The small molecule below binds the protein below.
Small molecule (SMILES): CC(=O)N[C@@H]1[C@@H](O)[C@H](O)[C@@H](CO)O[C@H]1O

Sequence of chain 3.A:
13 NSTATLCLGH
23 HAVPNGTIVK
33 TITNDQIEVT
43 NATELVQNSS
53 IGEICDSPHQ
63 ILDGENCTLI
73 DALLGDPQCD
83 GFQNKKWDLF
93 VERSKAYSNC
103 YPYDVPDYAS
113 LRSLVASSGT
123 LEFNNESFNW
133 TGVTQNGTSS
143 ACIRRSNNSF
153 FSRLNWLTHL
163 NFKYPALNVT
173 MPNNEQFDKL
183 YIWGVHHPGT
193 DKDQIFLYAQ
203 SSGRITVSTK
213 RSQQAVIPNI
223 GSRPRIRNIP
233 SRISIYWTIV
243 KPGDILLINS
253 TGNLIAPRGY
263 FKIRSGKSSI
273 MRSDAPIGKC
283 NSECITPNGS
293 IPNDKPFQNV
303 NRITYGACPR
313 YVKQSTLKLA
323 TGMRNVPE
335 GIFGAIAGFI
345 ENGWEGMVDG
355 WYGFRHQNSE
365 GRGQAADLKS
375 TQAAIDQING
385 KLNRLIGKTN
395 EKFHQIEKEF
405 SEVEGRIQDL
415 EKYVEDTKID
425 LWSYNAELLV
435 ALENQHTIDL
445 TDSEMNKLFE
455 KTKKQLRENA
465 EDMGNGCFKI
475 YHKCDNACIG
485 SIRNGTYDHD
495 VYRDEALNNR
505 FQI

Binding-site contacts:
Ligand atom C7 contacts residue GLN137 of chain 3.A at 4.0 Å.
Ligand atom C7 contacts residue ASN138 of chain 3.A at 3.6 Å.
Ligand atom O5 contacts residue ASN138 of chain 3.A at 2.4 Å (h-bond).
Ligand atom N2 contacts residue GLN137 of chain 3.A at 3.6 Å.
Ligand atom O7 contacts residue ASN138 of chain 3.A at 3.9 Å.
Ligand atom C8 contacts residue GLN137 of chain 3.A at 3.3 Å.
Ligand atom C2 contacts residue ASN138 of chain 3.A at 2.4 Å.
Ligand atom C1 contacts residue ASN138 of chain 3.A at 1.4 Å.
Ligand atom C4 contacts residue ASN138 of chain 3.A at 4.2 Å.
Ligand atom C3 contacts residue ASN138 of chain 3.A at 3.8 Å.
Ligand atom C5 contacts residue ASN138 of chain 3.A at 3.7 Å.
Ligand atom N2 contacts residue ASN138 of chain 3.A at 2.9 Å (h-bond).